Binding-site contacts:
Ligand atom O24 contacts residue LEU79 of chain 1.C at 3.1 Å.
Ligand atom N4 contacts residue LEU42 of chain 1.C at 4.0 Å.
Ligand atom C29 contacts residue HIS234 of chain 1.C at 3.9 Å.
Ligand atom C5 contacts residue ALA123 of chain 1.C at 3.7 Å (hydrophobic).
Ligand atom C21 contacts residue PHE143 of chain 1.C at 4.0 Å (hydrophobic).
Ligand atom C1 contacts residue CYS40 of chain 1.C at 4.0 Å (hydrophobic).
Ligand atom F16 contacts residue PHE143 of chain 1.C at 3.4 Å.
Ligand atom C22 contacts residue ILE152 of chain 1.C at 3.5 Å (hydrophobic).
Ligand atom C19 contacts residue ILE152 of chain 1.C at 4.0 Å (hydrophobic).
Ligand atom O3 contacts residue LEU47 of chain 1.C at 4.0 Å.
Ligand atom C29 contacts residue TRP72 of chain 1.C at 3.6 Å (hydrophobic).
Ligand atom O25 contacts residue ILE155 of chain 1.C at 3.4 Å.
Ligand atom C5 contacts residue PHE132 of chain 1.C at 3.7 Å (hydrophobic).
Ligand atom C2 contacts residue LEU42 of chain 1.C at 3.8 Å (hydrophobic).
Ligand atom C19 contacts residue ILE155 of chain 1.C at 4.0 Å (hydrophobic).
Ligand atom C14 contacts residue MET120 of chain 1.C at 4.0 Å (hydrophobic).
Ligand atom C31 contacts residue CYS75 of chain 1.C at 3.7 Å (hydrophobic).
Ligand atom C21 contacts residue ILE152 of chain 1.C at 3.8 Å (hydrophobic).
Ligand atom C12 contacts residue MET120 of chain 1.C at 4.0 Å (hydrophobic).
Ligand atom C30 contacts residue HIS234 of chain 1.C at 3.8 Å.
Ligand atom O3 contacts residue ALA123 of chain 1.C at 3.6 Å.
Ligand atom C20 contacts residue ILE155 of chain 1.C at 4.0 Å (hydrophobic).
Ligand atom C15 contacts residue PHE132 of chain 1.C at 3.9 Å (hydrophobic).
Ligand atom C1 contacts residue GLN41 of chain 1.C at 3.2 Å.
Ligand atom C21 contacts residue PHE156 of chain 1.C at 3.8 Å (hydrophobic).
Ligand atom C30 contacts residue CYS75 of chain 1.C at 3.8 Å (hydrophobic).
Ligand atom C10 contacts residue MET120 of chain 1.C at 3.7 Å (hydrophobic).
Ligand atom C9 contacts residue GLN41 of chain 1.C at 3.5 Å.
Ligand atom O3 contacts residue LEU42 of chain 1.C at 3.6 Å.
Ligand atom C14 contacts residue PHE133 of chain 1.C at 3.6 Å (hydrophobic).
Ligand atom C11 contacts residue MET120 of chain 1.C at 3.8 Å (hydrophobic).
Ligand atom C11 contacts residue HIS78 of chain 1.C at 4.0 Å.
Ligand atom C15 contacts residue MET120 of chain 1.C at 3.8 Å (hydrophobic).
Ligand atom C22 contacts residue PHE143 of chain 1.C at 3.6 Å (hydrophobic).
Ligand atom O25 contacts residue MET113 of chain 1.C at 3.7 Å.
Ligand atom F16 contacts residue PHE133 of chain 1.C at 3.5 Å.
Ligand atom C31 contacts residue LEU79 of chain 1.C at 3.8 Å (hydrophobic).
Ligand atom C6 contacts residue PHE132 of chain 1.C at 3.4 Å (hydrophobic).
Ligand atom C5 contacts residue LEU42 of chain 1.C at 4.0 Å (hydrophobic).
Ligand atom F16 contacts residue VAL131 of chain 1.C at 3.9 Å.

The protein below binds the small molecule below.
Small molecule (SMILES): CC(=O)N1CCN(c2ccc(CN(C3CCC3)S(=O)(=O)c3ccccc3)c(F)c2)CC1

Sequence of chain 1.C:
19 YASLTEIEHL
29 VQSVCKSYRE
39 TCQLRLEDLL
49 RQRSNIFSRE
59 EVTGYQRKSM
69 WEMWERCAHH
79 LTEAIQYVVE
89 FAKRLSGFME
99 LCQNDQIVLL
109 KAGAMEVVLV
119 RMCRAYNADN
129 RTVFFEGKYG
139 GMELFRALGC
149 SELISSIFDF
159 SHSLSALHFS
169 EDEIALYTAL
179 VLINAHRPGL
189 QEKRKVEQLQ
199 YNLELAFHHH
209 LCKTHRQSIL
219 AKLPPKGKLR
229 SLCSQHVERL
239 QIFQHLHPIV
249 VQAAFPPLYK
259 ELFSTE